Binding-site contacts:
Ligand atom N1 contacts residue ASN66 of chain 1.A at 4.2 Å.
Ligand atom C6 contacts residue LEU88 of chain 1.A at 3.9 Å (hydrophobic).
Ligand atom C2 contacts residue LEU88 of chain 1.A at 3.8 Å (hydrophobic).
Ligand atom O2A contacts residue LEU163 of chain 1.A at 3.9 Å.
Ligand atom O3' contacts residue MES1 of chain 1.D at 2.8 Å (h-bond).
Ligand atom N1 contacts residue LEU88 of chain 1.A at 3.1 Å (h-bond).
Ligand atom O2' contacts residue ALA64 of chain 1.A at 2.5 Å (h-bond).
Ligand atom O3' contacts residue GLY162 of chain 1.A at 2.9 Å (h-bond).
Ligand atom C2' contacts residue ALA64 of chain 1.A at 3.3 Å (hydrophobic).
Ligand atom C2' contacts residue MES1 of chain 1.D at 3.8 Å.
Ligand atom O3' contacts residue LEU163 of chain 1.A at 3.9 Å.
Ligand atom C8 contacts residue ASN66 of chain 1.A at 4.1 Å.
Ligand atom C2 contacts residue ASN66 of chain 1.A at 4.1 Å.
Ligand atom O2' contacts residue GLY162 of chain 1.A at 3.2 Å (h-bond).
Ligand atom N3 contacts residue ALA64 of chain 1.A at 3.5 Å.
Ligand atom N3 contacts residue ASN66 of chain 1.A at 3.9 Å.
Ligand atom C4 contacts residue ASN66 of chain 1.A at 4.0 Å.
Ligand atom C2 contacts residue PHE87 of chain 1.A at 4.1 Å (hydrophobic).
Ligand atom N1 contacts residue SER65 of chain 1.A at 3.4 Å (h-bond).
Ligand atom C6 contacts residue SER65 of chain 1.A at 4.0 Å.
Ligand atom O3B contacts residue ILE221 of chain 1.A at 3.6 Å.
Ligand atom N7 contacts residue ASN66 of chain 1.A at 3.7 Å.
Ligand atom C2 contacts residue ILE86 of chain 1.A at 3.6 Å (hydrophobic).
Ligand atom C2 contacts residue SER65 of chain 1.A at 3.0 Å.
Ligand atom C4 contacts residue SER65 of chain 1.A at 4.0 Å.
Ligand atom O2' contacts residue THR161 of chain 1.A at 3.3 Å.
Ligand atom O2' contacts residue SER65 of chain 1.A at 4.1 Å.
Ligand atom C3' contacts residue MES1 of chain 1.D at 3.3 Å.
Ligand atom C2' contacts residue SER65 of chain 1.A at 4.1 Å.
Ligand atom C3' contacts residue GLY162 of chain 1.A at 4.0 Å.
Ligand atom N6 contacts residue LEU88 of chain 1.A at 3.4 Å.
Ligand atom C2 contacts residue ALA64 of chain 1.A at 4.1 Å (hydrophobic).
Ligand atom N1 contacts residue PHE87 of chain 1.A at 4.0 Å.
Ligand atom O3B contacts residue ASN66 of chain 1.A at 3.6 Å (h-bond).
Ligand atom O2A contacts residue ASP167 of chain 1.A at 2.9 Å (salt-bridge).
Ligand atom C6 contacts residue ASN66 of chain 1.A at 3.9 Å.
Ligand atom O3' contacts residue ALA64 of chain 1.A at 4.0 Å.
Ligand atom O5' contacts residue LEU163 of chain 1.A at 4.1 Å.
Ligand atom N3 contacts residue SER65 of chain 1.A at 3.3 Å (h-bond).
Ligand atom C5 contacts residue ASN66 of chain 1.A at 3.8 Å.

Sequence of chain 1.A:
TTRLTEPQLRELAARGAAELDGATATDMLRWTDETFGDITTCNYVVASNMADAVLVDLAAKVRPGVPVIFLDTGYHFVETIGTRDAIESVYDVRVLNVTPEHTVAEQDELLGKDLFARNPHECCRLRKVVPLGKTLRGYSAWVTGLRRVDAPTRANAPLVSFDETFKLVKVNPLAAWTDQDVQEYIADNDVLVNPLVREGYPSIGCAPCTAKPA

The small molecule below binds the protein below.
Small molecule (SMILES): Nc1ncnc2c1ncn2[C@@H]1O[C@H](CO[P](=O)(O)OS(=O)(=O)O)[C@@H](O)[C@H]1O